This small molecule binds to this protein.
Small molecule (SMILES): CC(=O)N[C@@H]1[C@@H](O)[C@H](O)[C@@H](CO)O[C@H]1O

Sequence of chain 1.A:
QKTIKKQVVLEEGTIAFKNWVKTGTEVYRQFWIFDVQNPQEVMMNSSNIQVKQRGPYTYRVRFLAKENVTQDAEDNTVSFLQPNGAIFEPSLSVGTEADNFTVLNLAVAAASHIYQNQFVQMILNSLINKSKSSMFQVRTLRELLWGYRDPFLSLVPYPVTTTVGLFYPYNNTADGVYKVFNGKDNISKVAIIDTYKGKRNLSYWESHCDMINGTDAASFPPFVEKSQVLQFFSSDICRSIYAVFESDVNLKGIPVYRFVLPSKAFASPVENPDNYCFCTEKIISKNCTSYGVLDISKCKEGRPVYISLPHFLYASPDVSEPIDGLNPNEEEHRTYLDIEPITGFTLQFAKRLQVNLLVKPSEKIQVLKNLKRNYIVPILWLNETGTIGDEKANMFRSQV

Binding-site contacts:
Ligand atom C3 contacts residue ASN205 of chain 1.A at 3.8 Å.
Ligand atom O4 contacts residue ALA120 of chain 1.A at 4.2 Å.
Ligand atom C1 contacts residue ASN205 of chain 1.A at 1.4 Å.
Ligand atom N2 contacts residue ALA120 of chain 1.A at 4.4 Å.
Ligand atom O3 contacts residue ARG176 of chain 1.A at 3.4 Å (salt-bridge).
Ligand atom O7 contacts residue ASN205 of chain 1.A at 3.9 Å.
Ligand atom C8 contacts residue ARG176 of chain 1.A at 3.8 Å.
Ligand atom C1 contacts residue ALA120 of chain 1.A at 3.5 Å (hydrophobic).
Ligand atom O5 contacts residue ALA120 of chain 1.A at 3.9 Å.
Ligand atom C2 contacts residue ALA120 of chain 1.A at 4.1 Å (hydrophobic).
Ligand atom C4 contacts residue ASN205 of chain 1.A at 4.2 Å.
Ligand atom C7 contacts residue ARG176 of chain 1.A at 3.5 Å.
Ligand atom C5 contacts residue ILE121 of chain 1.A at 4.0 Å (hydrophobic).
Ligand atom C2 contacts residue ASN205 of chain 1.A at 2.4 Å.
Ligand atom C6 contacts residue ILE121 of chain 1.A at 3.8 Å (hydrophobic).
Ligand atom O4 contacts residue ILE121 of chain 1.A at 4.0 Å.
Ligand atom N2 contacts residue ARG176 of chain 1.A at 4.1 Å.
Ligand atom N2 contacts residue ASN205 of chain 1.A at 2.9 Å (h-bond).
Ligand atom C5 contacts residue ALA120 of chain 1.A at 3.5 Å (hydrophobic).
Ligand atom C3 contacts residue ALA120 of chain 1.A at 3.7 Å (hydrophobic).
Ligand atom C4 contacts residue ALA120 of chain 1.A at 4.0 Å (hydrophobic).
Ligand atom C5 contacts residue ASN205 of chain 1.A at 3.6 Å.
Ligand atom O5 contacts residue ASN205 of chain 1.A at 2.3 Å (h-bond).
Ligand atom C8 contacts residue TRP180 of chain 1.A at 3.6 Å (hydrophobic).
Ligand atom O7 contacts residue ARG176 of chain 1.A at 3.0 Å (salt-bridge).
Ligand atom C7 contacts residue ASN205 of chain 1.A at 3.6 Å.